This protein binds this small molecule.
Small molecule (SMILES): CCCCCCCCCCO[C@@H]1O[C@H](CO)[C@@H](O[C@H]2O[C@H](CO)[C@@H](O)[C@H](O)[C@H]2O)[C@H](O)[C@H]1O

Sequence of chain 1.A:
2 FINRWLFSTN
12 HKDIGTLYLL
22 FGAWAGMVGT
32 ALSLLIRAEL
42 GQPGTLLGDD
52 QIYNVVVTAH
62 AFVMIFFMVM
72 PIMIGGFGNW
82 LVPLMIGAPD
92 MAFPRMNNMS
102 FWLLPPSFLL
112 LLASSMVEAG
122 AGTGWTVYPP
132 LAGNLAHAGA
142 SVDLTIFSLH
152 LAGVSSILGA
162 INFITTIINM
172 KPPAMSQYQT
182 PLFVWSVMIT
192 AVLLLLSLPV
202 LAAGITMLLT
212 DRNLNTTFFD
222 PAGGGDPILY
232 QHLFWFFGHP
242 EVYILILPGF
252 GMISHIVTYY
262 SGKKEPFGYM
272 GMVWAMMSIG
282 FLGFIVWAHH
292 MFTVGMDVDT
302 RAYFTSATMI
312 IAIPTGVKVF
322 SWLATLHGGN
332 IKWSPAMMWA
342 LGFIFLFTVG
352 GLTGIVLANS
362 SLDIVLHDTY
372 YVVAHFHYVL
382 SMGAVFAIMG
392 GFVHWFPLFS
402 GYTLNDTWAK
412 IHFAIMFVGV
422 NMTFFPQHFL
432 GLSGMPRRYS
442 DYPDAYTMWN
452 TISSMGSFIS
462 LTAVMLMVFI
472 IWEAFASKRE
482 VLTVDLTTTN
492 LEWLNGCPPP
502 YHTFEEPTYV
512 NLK

Binding-site contacts:
Ligand atom C34 contacts residue TRP35 of chain 1.K at 4.3 Å (hydrophobic).
Ligand atom C18 contacts residue TRP35 of chain 1.K at 3.7 Å (hydrophobic).
Ligand atom C25 contacts residue TRP35 of chain 1.K at 3.7 Å (hydrophobic).
Ligand atom C19 contacts residue THR29 of chain 1.K at 4.2 Å.
Ligand atom O16 contacts residue THR29 of chain 1.K at 4.4 Å.
Ligand atom C34 contacts residue MET449 of chain 1.A at 4.2 Å (hydrophobic).
Ligand atom C22 contacts residue TRP35 of chain 1.K at 3.9 Å (hydrophobic).
Ligand atom C19 contacts residue TRP35 of chain 1.K at 3.7 Å (hydrophobic).
Ligand atom C37 contacts residue ILE453 of chain 1.A at 4.3 Å (hydrophobic).
Ligand atom C18 contacts residue ALA28 of chain 1.K at 4.3 Å (hydrophobic).
Ligand atom O16 contacts residue TRP35 of chain 1.K at 4.2 Å.
Ligand atom C25 contacts residue ALA28 of chain 1.K at 4.4 Å (hydrophobic).
Ligand atom C43 contacts residue MET5 of chain 1.B at 4.2 Å (hydrophobic).
Ligand atom C19 contacts residue ALA28 of chain 1.K at 3.7 Å (hydrophobic).
Ligand atom C34 contacts residue ILE453 of chain 1.A at 4.2 Å (hydrophobic).
Ligand atom C43 contacts residue MET449 of chain 1.A at 4.3 Å (hydrophobic).
Ligand atom C28 contacts residue TRP35 of chain 1.K at 3.5 Å (hydrophobic).
Ligand atom C40 contacts residue MET449 of chain 1.A at 4.1 Å (hydrophobic).
Ligand atom C43 contacts residue TRP450 of chain 1.A at 4.0 Å (hydrophobic).
Ligand atom C31 contacts residue TRP35 of chain 1.K at 4.2 Å (hydrophobic).
Ligand atom O16 contacts residue ALA28 of chain 1.K at 3.9 Å.

Sequence of chain 1.B:
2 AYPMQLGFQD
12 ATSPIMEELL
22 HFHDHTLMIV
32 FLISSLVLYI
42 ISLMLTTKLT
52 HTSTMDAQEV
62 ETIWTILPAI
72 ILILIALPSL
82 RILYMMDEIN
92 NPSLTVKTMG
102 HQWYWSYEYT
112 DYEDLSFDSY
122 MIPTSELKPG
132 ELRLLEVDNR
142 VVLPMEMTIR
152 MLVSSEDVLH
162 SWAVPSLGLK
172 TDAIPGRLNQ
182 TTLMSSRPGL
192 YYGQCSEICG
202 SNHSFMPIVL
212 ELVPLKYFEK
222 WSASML

Sequence of chain 1.K:
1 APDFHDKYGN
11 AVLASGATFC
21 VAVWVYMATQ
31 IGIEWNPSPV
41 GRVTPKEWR